Binding-site contacts:
Ligand atom N2 contacts residue GLU55 of chain 1.E at 4.0 Å.
Ligand atom O5 contacts residue ASN56 of chain 1.E at 2.4 Å (h-bond).
Ligand atom C8 contacts residue GLU55 of chain 1.E at 3.5 Å.
Ligand atom C8 contacts residue ASN56 of chain 1.E at 3.4 Å.
Ligand atom O7 contacts residue GLU55 of chain 1.E at 3.5 Å.
Ligand atom C4 contacts residue ASN56 of chain 1.E at 4.2 Å.
Ligand atom C1 contacts residue ASN56 of chain 1.E at 1.4 Å.
Ligand atom N2 contacts residue ASN56 of chain 1.E at 2.9 Å (h-bond).
Ligand atom C7 contacts residue ASN56 of chain 1.E at 3.6 Å.
Ligand atom C7 contacts residue GLU55 of chain 1.E at 3.4 Å.
Ligand atom C5 contacts residue ASN56 of chain 1.E at 3.7 Å.
Ligand atom C2 contacts residue ASN56 of chain 1.E at 2.5 Å.
Ligand atom C3 contacts residue ASN56 of chain 1.E at 3.8 Å.

The small molecule below binds the protein below.
Small molecule (SMILES): CC(=O)N[C@H]1[C@H](O[C@H]2[C@H](O)[C@@H](NC(C)=O)CO[C@@H]2CO)O[C@H](CO)[C@@H](O)[C@@H]1O

Sequence of chain 1.E:
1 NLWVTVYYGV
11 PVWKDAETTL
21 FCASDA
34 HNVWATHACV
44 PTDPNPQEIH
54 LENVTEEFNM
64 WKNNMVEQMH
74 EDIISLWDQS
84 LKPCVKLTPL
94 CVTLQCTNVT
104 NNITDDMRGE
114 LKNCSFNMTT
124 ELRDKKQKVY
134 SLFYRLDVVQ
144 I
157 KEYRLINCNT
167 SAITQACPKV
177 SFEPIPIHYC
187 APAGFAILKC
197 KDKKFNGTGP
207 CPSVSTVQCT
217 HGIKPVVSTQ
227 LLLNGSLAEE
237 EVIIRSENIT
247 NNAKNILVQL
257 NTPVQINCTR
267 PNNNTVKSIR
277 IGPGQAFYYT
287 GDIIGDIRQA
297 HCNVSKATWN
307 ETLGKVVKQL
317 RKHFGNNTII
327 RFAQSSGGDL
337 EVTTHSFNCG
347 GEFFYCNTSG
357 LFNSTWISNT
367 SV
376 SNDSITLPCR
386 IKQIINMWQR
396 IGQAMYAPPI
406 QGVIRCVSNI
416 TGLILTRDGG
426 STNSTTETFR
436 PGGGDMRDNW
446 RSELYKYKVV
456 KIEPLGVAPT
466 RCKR